Sequence of chain 1.B:
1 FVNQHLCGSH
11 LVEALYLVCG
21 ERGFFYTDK

Sequence of chain 1.D:
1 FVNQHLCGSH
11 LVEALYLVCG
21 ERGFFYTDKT

Binding-site contacts:
Ligand atom C1 contacts residue GLU21 of chain 1.D at 4.0 Å.
Ligand atom O1 contacts residue TYR26 of chain 1.B at 3.3 Å (h-bond).
Ligand atom O1 contacts residue GLY23 of chain 1.D at 3.6 Å.
Ligand atom C5 contacts residue ASP28 of chain 1.B at 3.7 Å.
Ligand atom C1 contacts residue THR27 of chain 1.B at 4.0 Å.
Ligand atom O1 contacts residue ASP28 of chain 1.B at 4.0 Å.
Ligand atom C5 contacts residue GLU21 of chain 1.D at 3.6 Å.
Ligand atom C2 contacts residue THR27 of chain 1.B at 3.7 Å.
Ligand atom C4 contacts residue ASP28 of chain 1.B at 3.1 Å.
Ligand atom C1 contacts residue ASP28 of chain 1.B at 3.8 Å.
Ligand atom C1 contacts residue TYR26 of chain 1.B at 4.0 Å (hydrophobic).
Ligand atom C7 contacts residue VAL3 of chain 1.A at 3.1 Å (hydrophobic).
Ligand atom C6 contacts residue GLU21 of chain 1.D at 3.0 Å.
Ligand atom O1 contacts residue THR27 of chain 1.B at 3.4 Å.
Ligand atom O1 contacts residue GLU21 of chain 1.D at 4.2 Å.
Ligand atom C6 contacts residue ASP28 of chain 1.B at 4.3 Å.
Ligand atom C2 contacts residue TYR26 of chain 1.B at 3.8 Å (hydrophobic).
Ligand atom C6 contacts residue GLY20 of chain 1.D at 3.7 Å.
Ligand atom C7 contacts residue ASP28 of chain 1.B at 3.1 Å.
Ligand atom C1 contacts residue GLY20 of chain 1.D at 4.2 Å.
Ligand atom C2 contacts residue ASP28 of chain 1.B at 3.5 Å.
Ligand atom C3 contacts residue VAL3 of chain 1.A at 4.4 Å (hydrophobic).
Ligand atom C3 contacts residue ASP28 of chain 1.B at 3.1 Å.
Ligand atom O1 contacts residue GLY20 of chain 1.D at 3.8 Å.

Sequence of chain 1.A:
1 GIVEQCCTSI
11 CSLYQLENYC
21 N

A small-molecule ligand and the protein it binds are described below.
Small molecule (SMILES): Cc1cccc(O)c1